Sequence of chain 1.G:
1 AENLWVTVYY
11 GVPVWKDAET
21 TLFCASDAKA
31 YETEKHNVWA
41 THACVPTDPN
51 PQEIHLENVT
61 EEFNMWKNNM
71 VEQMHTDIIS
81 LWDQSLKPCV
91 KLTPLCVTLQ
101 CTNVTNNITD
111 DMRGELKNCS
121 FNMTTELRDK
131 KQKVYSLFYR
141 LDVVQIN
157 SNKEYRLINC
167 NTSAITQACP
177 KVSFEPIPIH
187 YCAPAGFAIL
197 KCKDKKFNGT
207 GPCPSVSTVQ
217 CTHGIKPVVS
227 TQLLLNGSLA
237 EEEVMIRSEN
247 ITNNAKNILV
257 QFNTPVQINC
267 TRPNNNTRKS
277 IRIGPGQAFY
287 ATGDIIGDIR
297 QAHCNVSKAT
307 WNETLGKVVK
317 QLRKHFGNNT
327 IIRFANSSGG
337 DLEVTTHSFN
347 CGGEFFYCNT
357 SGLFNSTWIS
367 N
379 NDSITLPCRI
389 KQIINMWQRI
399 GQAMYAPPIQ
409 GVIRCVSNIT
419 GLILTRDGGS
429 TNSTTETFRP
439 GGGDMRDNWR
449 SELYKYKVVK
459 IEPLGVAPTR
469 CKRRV

Binding-site contacts:
Ligand atom C7 contacts residue ASN332 of chain 1.G at 3.4 Å.
Ligand atom N2 contacts residue SER357 of chain 1.G at 4.1 Å.
Ligand atom C5 contacts residue NAG2 of chain 1.HA at 3.4 Å.
Ligand atom C6 contacts residue NAG1 of chain 1.HA at 4.3 Å.
Ligand atom C2 contacts residue SER357 of chain 1.G at 4.1 Å.
Ligand atom C5 contacts residue NAG1 of chain 1.HA at 4.3 Å.
Ligand atom O3 contacts residue NAG1 of chain 1.HA at 4.4 Å.
Ligand atom C1 contacts residue ASN332 of chain 1.G at 1.4 Å.
Ligand atom C3 contacts residue ASN332 of chain 1.G at 3.4 Å.
Ligand atom C8 contacts residue SER357 of chain 1.G at 4.5 Å.
Ligand atom C8 contacts residue SER333 of chain 1.G at 3.6 Å.
Ligand atom N2 contacts residue SER333 of chain 1.G at 3.9 Å.
Ligand atom C3 contacts residue NAG2 of chain 1.HA at 4.5 Å.
Ligand atom O7 contacts residue SER357 of chain 1.G at 3.4 Å (h-bond).
Ligand atom O3 contacts residue ASN332 of chain 1.G at 4.4 Å.
Ligand atom O7 contacts residue ASN355 of chain 1.G at 4.1 Å.
Ligand atom C4 contacts residue ASN332 of chain 1.G at 4.0 Å.
Ligand atom O7 contacts residue ASN332 of chain 1.G at 3.8 Å.
Ligand atom C2 contacts residue ASN332 of chain 1.G at 2.0 Å.
Ligand atom C7 contacts residue SER333 of chain 1.G at 4.3 Å.
Ligand atom C8 contacts residue THR341 of chain 1.G at 4.1 Å.
Ligand atom O6 contacts residue NAG2 of chain 1.HA at 3.0 Å (h-bond).
Ligand atom O4 contacts residue NAG2 of chain 1.HA at 3.6 Å.
Ligand atom O5 contacts residue ASN332 of chain 1.G at 2.3 Å (h-bond).
Ligand atom C7 contacts residue NAG1 of chain 1.HA at 4.1 Å.
Ligand atom O5 contacts residue NAG2 of chain 1.HA at 4.4 Å.
Ligand atom C5 contacts residue ASN332 of chain 1.G at 3.6 Å.
Ligand atom O7 contacts residue NAG1 of chain 1.HA at 2.9 Å (h-bond).
Ligand atom C6 contacts residue NAG2 of chain 1.HA at 3.3 Å.
Ligand atom C8 contacts residue ASN332 of chain 1.G at 4.4 Å.
Ligand atom C7 contacts residue SER357 of chain 1.G at 3.7 Å.
Ligand atom N2 contacts residue ASN332 of chain 1.G at 2.5 Å (h-bond).
Ligand atom C4 contacts residue NAG2 of chain 1.HA at 4.2 Å.

The protein below binds the small molecule below.
Small molecule (SMILES): CC(=O)N[C@H]1[C@H](O[C@H]2[C@H](O)[C@@H](NC(C)=O)CO[C@@H]2CO)O[C@H](CO)[C@@H](O[C@@H]2O[C@H](CO)[C@@H](O)[C@H](O)[C@@H]2O)[C@@H]1O